A small-molecule ligand and the protein it binds are described below.
Small molecule (SMILES): C=CCOC(=O)N[C@H](CC[C@@H]1CCNC1)C(=O)c1noc(Cc2ccc(C(=O)NC3Cc4ccccc4C3)cc2)n1

Binding-site contacts:
Ligand atom C16 contacts residue SER194 of chain 1.A at 1.5 Å.
Ligand atom C27 contacts residue CYS45 of chain 1.A at 3.3 Å (hydrophobic).
Ligand atom C11 contacts residue TRP214 of chain 1.A at 3.5 Å (hydrophobic).
Ligand atom N14 contacts residue ASP188 of chain 1.A at 3.1 Å (salt-bridge).
Ligand atom C10 contacts residue VAL212 of chain 1.A at 3.4 Å (hydrophobic).
Ligand atom C28 contacts residue HIS44 of chain 1.A at 3.5 Å.
Ligand atom C40 contacts residue PHE28 of chain 1.A at 3.5 Å (hydrophobic).
Ligand atom C13 contacts residue SER189 of chain 1.A at 2.8 Å.
Ligand atom C10 contacts residue SER194 of chain 1.A at 3.4 Å.
Ligand atom C40 contacts residue CYS45 of chain 1.A at 3.2 Å (hydrophobic).
Ligand atom N19 contacts residue GLY192 of chain 1.A at 3.5 Å (h-bond).
Ligand atom O6 contacts residue SER213 of chain 1.A at 3.2 Å (h-bond).
Ligand atom N41 contacts residue SER194 of chain 1.A at 3.1 Å (h-bond).
Ligand atom N7 contacts residue SER213 of chain 1.A at 3.1 Å (h-bond).
Ligand atom O17 contacts residue GLY192 of chain 1.A at 2.4 Å (h-bond).
Ligand atom C22 contacts residue HIS44 of chain 1.A at 3.6 Å.
Ligand atom C13 contacts residue GLY217 of chain 1.A at 3.4 Å.
Ligand atom C21 contacts residue HIS44 of chain 1.A at 3.6 Å.
Ligand atom O17 contacts residue SER194 of chain 1.A at 2.6 Å (h-bond).
Ligand atom C9 contacts residue CYS190 of chain 1.A at 3.5 Å (hydrophobic).
Ligand atom C35 contacts residue VAL20 of chain 1.A at 3.6 Å (hydrophobic).
Ligand atom N14 contacts residue SER189 of chain 1.A at 3.3 Å (h-bond).
Ligand atom C8 contacts residue SER194 of chain 1.A at 1.4 Å.
Ligand atom C10 contacts residue TRP214 of chain 1.A at 3.7 Å (hydrophobic).
Ligand atom N7 contacts residue SER194 of chain 1.A at 2.5 Å (h-bond).
Ligand atom C16 contacts residue GLY192 of chain 1.A at 3.7 Å.
Ligand atom C15 contacts residue SER189 of chain 1.A at 3.0 Å.
Ligand atom C18 contacts residue SER194 of chain 1.A at 2.5 Å.
Ligand atom N41 contacts residue HIS44 of chain 1.A at 2.8 Å (h-bond).
Ligand atom C32 contacts residue CYS45 of chain 1.A at 3.6 Å (hydrophobic).
Ligand atom N31 contacts residue CYS45 of chain 1.A at 3.4 Å (h-bond).
Ligand atom O17 contacts residue ASP193 of chain 1.A at 3.4 Å (salt-bridge).
Ligand atom O17 contacts residue CYS190 of chain 1.A at 3.4 Å (h-bond).
Ligand atom O17 contacts residue GLN191 of chain 1.A at 2.8 Å.
Ligand atom C10 contacts residue SER213 of chain 1.A at 3.3 Å.
Ligand atom C8 contacts residue SER213 of chain 1.A at 3.6 Å.
Ligand atom C9 contacts residue SER194 of chain 1.A at 2.6 Å.
Ligand atom O6 contacts residue TRP214 of chain 1.A at 3.5 Å.
Ligand atom C36 contacts residue ALA55 of chain 1.A at 3.7 Å (hydrophobic).
Ligand atom C5 contacts residue SER194 of chain 1.A at 3.6 Å.

Sequence of chain 1.A:
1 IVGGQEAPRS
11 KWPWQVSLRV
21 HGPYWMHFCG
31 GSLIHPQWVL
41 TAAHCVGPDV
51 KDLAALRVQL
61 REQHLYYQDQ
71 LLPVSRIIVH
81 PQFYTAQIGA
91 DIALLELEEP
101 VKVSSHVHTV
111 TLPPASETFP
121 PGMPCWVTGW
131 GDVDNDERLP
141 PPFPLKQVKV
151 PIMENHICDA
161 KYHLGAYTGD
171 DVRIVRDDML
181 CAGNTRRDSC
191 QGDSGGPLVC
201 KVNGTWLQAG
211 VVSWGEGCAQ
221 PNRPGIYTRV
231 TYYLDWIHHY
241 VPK